The small molecule below binds the protein below.
Small molecule (SMILES): O=P(O)(O)O[C@@H]1[C@H](O)[C@H](O)[C@@H](OP(=O)(O)O)[C@H](OP(=O)(O)O)[C@H]1O

Sequence of chain 1.B:
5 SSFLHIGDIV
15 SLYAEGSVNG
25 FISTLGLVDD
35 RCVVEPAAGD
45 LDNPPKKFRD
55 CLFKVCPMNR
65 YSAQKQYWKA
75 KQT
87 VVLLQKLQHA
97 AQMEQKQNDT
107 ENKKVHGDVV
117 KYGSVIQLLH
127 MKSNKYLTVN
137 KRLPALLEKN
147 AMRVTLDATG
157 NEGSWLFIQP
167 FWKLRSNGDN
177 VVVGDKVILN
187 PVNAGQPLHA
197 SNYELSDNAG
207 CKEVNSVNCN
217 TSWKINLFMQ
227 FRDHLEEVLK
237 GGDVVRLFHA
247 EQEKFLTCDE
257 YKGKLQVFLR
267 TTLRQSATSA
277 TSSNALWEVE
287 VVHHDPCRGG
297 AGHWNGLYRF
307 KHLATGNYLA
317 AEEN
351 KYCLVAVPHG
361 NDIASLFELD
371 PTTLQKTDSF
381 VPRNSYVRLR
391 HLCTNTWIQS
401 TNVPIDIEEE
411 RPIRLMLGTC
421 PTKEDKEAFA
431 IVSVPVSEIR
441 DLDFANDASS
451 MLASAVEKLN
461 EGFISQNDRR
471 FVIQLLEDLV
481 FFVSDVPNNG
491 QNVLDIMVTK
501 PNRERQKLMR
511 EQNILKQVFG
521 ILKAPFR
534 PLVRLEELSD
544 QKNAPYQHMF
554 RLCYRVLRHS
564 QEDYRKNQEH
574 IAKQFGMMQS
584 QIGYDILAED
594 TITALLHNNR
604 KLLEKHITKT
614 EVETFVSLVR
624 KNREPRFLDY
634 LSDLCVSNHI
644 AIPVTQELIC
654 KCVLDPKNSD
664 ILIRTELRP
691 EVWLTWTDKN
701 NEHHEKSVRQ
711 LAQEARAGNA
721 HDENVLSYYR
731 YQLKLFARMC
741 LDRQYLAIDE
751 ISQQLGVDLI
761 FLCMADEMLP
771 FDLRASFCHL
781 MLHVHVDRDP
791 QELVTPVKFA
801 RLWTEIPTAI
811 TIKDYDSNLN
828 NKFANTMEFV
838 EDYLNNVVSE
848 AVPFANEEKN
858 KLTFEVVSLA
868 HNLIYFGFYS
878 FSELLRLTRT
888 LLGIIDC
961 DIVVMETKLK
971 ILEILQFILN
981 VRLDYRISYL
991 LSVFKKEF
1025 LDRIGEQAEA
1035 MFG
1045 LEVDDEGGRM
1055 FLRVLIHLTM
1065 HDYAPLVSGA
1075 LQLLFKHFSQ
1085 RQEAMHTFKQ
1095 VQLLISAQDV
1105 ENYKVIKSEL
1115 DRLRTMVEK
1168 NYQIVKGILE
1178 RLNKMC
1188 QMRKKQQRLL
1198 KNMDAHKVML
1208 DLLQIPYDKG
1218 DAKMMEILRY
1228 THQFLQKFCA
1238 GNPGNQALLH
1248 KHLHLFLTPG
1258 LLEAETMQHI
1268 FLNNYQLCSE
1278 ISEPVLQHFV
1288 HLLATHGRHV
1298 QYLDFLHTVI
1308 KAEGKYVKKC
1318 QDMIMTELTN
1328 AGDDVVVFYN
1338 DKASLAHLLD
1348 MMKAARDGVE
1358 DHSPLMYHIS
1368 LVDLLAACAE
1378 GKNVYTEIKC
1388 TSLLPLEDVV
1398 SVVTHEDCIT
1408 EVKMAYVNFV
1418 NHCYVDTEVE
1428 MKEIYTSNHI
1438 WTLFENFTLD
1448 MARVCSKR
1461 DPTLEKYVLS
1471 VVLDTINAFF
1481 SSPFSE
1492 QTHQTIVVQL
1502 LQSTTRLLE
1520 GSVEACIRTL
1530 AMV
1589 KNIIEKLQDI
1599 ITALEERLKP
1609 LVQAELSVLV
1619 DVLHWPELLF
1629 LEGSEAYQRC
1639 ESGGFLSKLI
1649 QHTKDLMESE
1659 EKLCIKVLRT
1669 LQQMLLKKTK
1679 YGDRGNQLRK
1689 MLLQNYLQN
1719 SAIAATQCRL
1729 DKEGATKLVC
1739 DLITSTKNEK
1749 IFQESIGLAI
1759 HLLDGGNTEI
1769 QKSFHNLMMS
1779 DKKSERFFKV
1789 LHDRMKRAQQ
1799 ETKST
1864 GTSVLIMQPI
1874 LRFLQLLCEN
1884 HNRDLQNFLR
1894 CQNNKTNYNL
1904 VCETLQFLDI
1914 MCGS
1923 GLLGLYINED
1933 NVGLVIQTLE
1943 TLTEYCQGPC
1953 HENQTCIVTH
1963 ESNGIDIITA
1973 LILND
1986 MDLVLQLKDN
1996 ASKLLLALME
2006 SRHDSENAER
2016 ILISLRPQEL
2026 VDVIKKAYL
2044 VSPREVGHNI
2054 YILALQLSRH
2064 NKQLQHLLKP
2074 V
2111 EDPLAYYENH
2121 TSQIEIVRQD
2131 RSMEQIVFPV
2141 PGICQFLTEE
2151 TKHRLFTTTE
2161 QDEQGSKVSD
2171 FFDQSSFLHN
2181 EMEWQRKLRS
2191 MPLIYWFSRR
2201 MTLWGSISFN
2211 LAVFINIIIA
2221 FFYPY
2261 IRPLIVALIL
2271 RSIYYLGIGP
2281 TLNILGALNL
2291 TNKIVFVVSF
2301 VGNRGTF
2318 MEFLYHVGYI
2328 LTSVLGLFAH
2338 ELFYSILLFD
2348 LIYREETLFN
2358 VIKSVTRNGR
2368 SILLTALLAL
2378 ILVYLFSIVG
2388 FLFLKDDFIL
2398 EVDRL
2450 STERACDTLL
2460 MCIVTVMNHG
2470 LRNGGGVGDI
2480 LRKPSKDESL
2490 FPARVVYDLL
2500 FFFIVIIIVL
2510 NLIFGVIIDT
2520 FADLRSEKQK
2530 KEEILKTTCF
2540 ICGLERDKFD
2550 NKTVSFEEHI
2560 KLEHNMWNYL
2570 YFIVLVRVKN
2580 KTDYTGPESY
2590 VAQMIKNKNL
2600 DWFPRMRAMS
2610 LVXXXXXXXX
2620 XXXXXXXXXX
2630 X

Binding-site contacts:
Ligand atom O42 contacts residue LEU269 of chain 1.B at 2.5 Å (h-bond).
Ligand atom O1 contacts residue ARG568 of chain 1.B at 3.2 Å (salt-bridge).
Ligand atom P4 contacts residue THR268 of chain 1.B at 3.5 Å.
Ligand atom O52 contacts residue LYS507 of chain 1.B at 3.9 Å.
Ligand atom O4 contacts residue ARG270 of chain 1.B at 3.5 Å (salt-bridge).
Ligand atom O53 contacts residue TYR567 of chain 1.B at 2.6 Å (h-bond).
Ligand atom C5 contacts residue ARG270 of chain 1.B at 4.0 Å.
Ligand atom O42 contacts residue THR268 of chain 1.B at 2.6 Å (h-bond).
Ligand atom P5 contacts residue ARG270 of chain 1.B at 3.4 Å.
Ligand atom O3 contacts residue ARG568 of chain 1.B at 4.1 Å.
Ligand atom O53 contacts residue LYS507 of chain 1.B at 3.7 Å.
Ligand atom O6 contacts residue TYR567 of chain 1.B at 4.1 Å.
Ligand atom P4 contacts residue LEU269 of chain 1.B at 3.9 Å.
Ligand atom O5 contacts residue LYS569 of chain 1.B at 3.6 Å (salt-bridge).
Ligand atom O41 contacts residue ARG411 of chain 1.B at 4.2 Å.
Ligand atom P4 contacts residue ARG266 of chain 1.B at 3.1 Å.
Ligand atom O42 contacts residue ARG270 of chain 1.B at 3.2 Å (salt-bridge).
Ligand atom O11 contacts residue ARG568 of chain 1.B at 2.6 Å (salt-bridge).
Ligand atom P5 contacts residue TYR567 of chain 1.B at 3.6 Å.
Ligand atom O6 contacts residue LYS569 of chain 1.B at 4.1 Å.
Ligand atom O5 contacts residue ARG270 of chain 1.B at 4.2 Å.
Ligand atom O51 contacts residue TYR567 of chain 1.B at 3.5 Å (h-bond).
Ligand atom O51 contacts residue LYS569 of chain 1.B at 3.4 Å (salt-bridge).
Ligand atom O53 contacts residue ARG270 of chain 1.B at 3.4 Å (salt-bridge).
Ligand atom P5 contacts residue LYS507 of chain 1.B at 4.0 Å.
Ligand atom P1 contacts residue ARG568 of chain 1.B at 3.5 Å.
Ligand atom O51 contacts residue LYS507 of chain 1.B at 3.0 Å (salt-bridge).
Ligand atom C1 contacts residue ARG568 of chain 1.B at 4.2 Å.
Ligand atom O43 contacts residue ALA276 of chain 1.B at 4.1 Å.
Ligand atom O43 contacts residue THR268 of chain 1.B at 3.2 Å (h-bond).
Ligand atom P5 contacts residue ARG510 of chain 1.B at 4.1 Å.
Ligand atom O12 contacts residue ARG568 of chain 1.B at 4.3 Å.
Ligand atom O51 contacts residue ARG510 of chain 1.B at 2.8 Å (salt-bridge).
Ligand atom O52 contacts residue ARG270 of chain 1.B at 2.3 Å (salt-bridge).
Ligand atom O41 contacts residue ARG266 of chain 1.B at 2.9 Å (salt-bridge).
Ligand atom P5 contacts residue LYS569 of chain 1.B at 4.1 Å.
Ligand atom C6 contacts residue ARG568 of chain 1.B at 4.0 Å.
Ligand atom O42 contacts residue ARG266 of chain 1.B at 3.8 Å.
Ligand atom P4 contacts residue ARG270 of chain 1.B at 4.2 Å.
Ligand atom O43 contacts residue ARG266 of chain 1.B at 2.3 Å (salt-bridge).